Binding-site contacts:
Ligand atom C23 contacts residue ASP199 of chain 1.B at 3.5 Å.
Ligand atom C1 contacts residue GLY228 of chain 1.B at 3.5 Å.
Ligand atom O0 contacts residue GLY228 of chain 1.B at 3.2 Å (h-bond).
Ligand atom C10 contacts residue CYS231 of chain 1.B at 3.7 Å (hydrophobic).
Ligand atom O30 contacts residue GLY228 of chain 1.B at 3.1 Å (h-bond).
Ligand atom C4 contacts residue ILE179 of chain 1.B at 3.7 Å (hydrophobic).
Ligand atom O14 contacts residue TRP50 of chain 1.B at 3.2 Å.
Ligand atom C19 contacts residue GLY230 of chain 1.B at 3.6 Å.
Ligand atom C26 contacts residue HIS43 of chain 1.B at 3.5 Å.
Ligand atom C27 contacts residue TYR47 of chain 1.B at 3.4 Å (hydrophobic).
Ligand atom C10 contacts residue GLU202 of chain 1.B at 3.6 Å.
Ligand atom N15 contacts residue SER205 of chain 1.B at 3.2 Å (h-bond).
Ligand atom N25 contacts residue ALA200 of chain 1.B at 3.3 Å (h-bond).
Ligand atom N15 contacts residue SER226 of chain 1.B at 3.2 Å (h-bond).
Ligand atom N24 contacts residue GLY230 of chain 1.B at 2.8 Å (h-bond).
Ligand atom N3 contacts residue GLU202 of chain 1.B at 3.7 Å.
Ligand atom N24 contacts residue ALA200 of chain 1.B at 3.1 Å (h-bond).
Ligand atom O0 contacts residue TRP227 of chain 1.B at 3.1 Å.
Ligand atom C9 contacts residue TRP227 of chain 1.B at 3.7 Å (hydrophobic).
Ligand atom N24 contacts residue CYS231 of chain 1.B at 3.7 Å.
Ligand atom N25 contacts residue GLY238 of chain 1.B at 3.4 Å.
Ligand atom C19 contacts residue GLY228 of chain 1.B at 3.5 Å.
Ligand atom C22 contacts residue CYS201 of chain 1.B at 3.7 Å (hydrophobic).
Ligand atom N15 contacts residue HIS43 of chain 1.B at 3.4 Å (h-bond).
Ligand atom C8 contacts residue GLY228 of chain 1.B at 3.6 Å.
Ligand atom C16 contacts residue GLU202 of chain 1.B at 3.6 Å.
Ligand atom C3 contacts residue ILE179 of chain 1.B at 3.7 Å (hydrophobic).
Ligand atom N25 contacts residue ASP199 of chain 1.B at 2.8 Å (salt-bridge).
Ligand atom C16 contacts residue SER205 of chain 1.B at 3.0 Å.
Ligand atom O30 contacts residue GLU229 of chain 1.B at 3.4 Å.
Ligand atom O30 contacts residue GLY230 of chain 1.B at 2.9 Å (h-bond).
Ligand atom C26 contacts residue TRP50 of chain 1.B at 3.6 Å (hydrophobic).
Ligand atom O14 contacts residue GLU202 of chain 1.B at 3.1 Å (salt-bridge).
Ligand atom N24 contacts residue ASP199 of chain 1.B at 2.6 Å (salt-bridge).
Ligand atom C29 contacts residue GLY228 of chain 1.B at 3.6 Å.
Ligand atom N7 contacts residue GLY228 of chain 1.B at 2.9 Å (h-bond).
Ligand atom C20 contacts residue GLY228 of chain 1.B at 3.6 Å.
Ligand atom C12 contacts residue HIS43 of chain 1.B at 3.7 Å.
Ligand atom C23 contacts residue ALA200 of chain 1.B at 3.1 Å (hydrophobic).
Ligand atom C20 contacts residue ALA200 of chain 1.B at 3.7 Å (hydrophobic).

The protein below binds the small molecule below.
Small molecule (SMILES): [H]/N=C(\N)c1ccc(CNC(=O)[C@@H]2CCN2C(=O)[C@H](NCC(=O)NCC)C2CCCCC2)cc1

Sequence of chain 1.B:
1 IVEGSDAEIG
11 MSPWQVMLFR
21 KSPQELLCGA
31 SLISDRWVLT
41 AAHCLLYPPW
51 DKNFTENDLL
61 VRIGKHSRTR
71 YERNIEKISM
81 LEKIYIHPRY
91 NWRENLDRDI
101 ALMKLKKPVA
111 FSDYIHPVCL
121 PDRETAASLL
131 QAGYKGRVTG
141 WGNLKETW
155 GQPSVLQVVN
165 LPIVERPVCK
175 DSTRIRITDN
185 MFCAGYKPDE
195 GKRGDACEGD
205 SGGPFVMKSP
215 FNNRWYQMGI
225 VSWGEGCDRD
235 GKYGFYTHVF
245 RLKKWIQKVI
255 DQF